Binding-site contacts:
Ligand atom C6 contacts residue CYS173 of chain 1.B at 3.6 Å (hydrophobic).
Ligand atom O5 contacts residue PHE175 of chain 1.B at 3.8 Å.
Ligand atom C2 contacts residue GLN174 of chain 1.B at 3.8 Å.
Ligand atom C8 contacts residue TYR134 of chain 1.I at 3.8 Å (hydrophobic).
Ligand atom O5 contacts residue VAL129 of chain 1.I at 3.8 Å.
Ligand atom C7 contacts residue ASN106 of chain 1.I at 3.7 Å.
Ligand atom C7 contacts residue ARG177 of chain 1.B at 3.9 Å.
Ligand atom C6 contacts residue CYS173 of chain 1.B at 3.9 Å (hydrophobic).
Ligand atom C8 contacts residue SER179 of chain 1.B at 3.9 Å.
Ligand atom O4 contacts residue ASP171 of chain 1.B at 3.7 Å.
Ligand atom O3 contacts residue SER176 of chain 1.B at 3.4 Å.
Ligand atom C5 contacts residue TYR134 of chain 1.I at 3.8 Å (hydrophobic).
Ligand atom N2 contacts residue ASN106 of chain 1.I at 2.9 Å (h-bond).
Ligand atom O4 contacts residue GLN174 of chain 1.B at 3.4 Å.
Ligand atom O3 contacts residue ARG177 of chain 1.B at 3.1 Å (salt-bridge).
Ligand atom O7 contacts residue ASN106 of chain 1.I at 3.8 Å.
Ligand atom C1 contacts residue SER108 of chain 1.I at 3.8 Å.
Ligand atom O6 contacts residue CYS173 of chain 1.B at 2.8 Å (h-bond).
Ligand atom C5 contacts residue PHE175 of chain 1.B at 3.4 Å (hydrophobic).
Ligand atom O2 contacts residue GLN174 of chain 1.B at 3.1 Å (h-bond).
Ligand atom C7 contacts residue SER108 of chain 1.I at 3.8 Å.
Ligand atom C1 contacts residue ASN106 of chain 1.I at 1.5 Å.
Ligand atom O6 contacts residue ASP171 of chain 1.B at 3.2 Å (salt-bridge).
Ligand atom O4 contacts residue GLN174 of chain 1.B at 3.6 Å.
Ligand atom O6 contacts residue GLY132 of chain 1.I at 2.9 Å (h-bond).
Ligand atom O7 contacts residue SER108 of chain 1.I at 2.9 Å (h-bond).
Ligand atom C6 contacts residue PHE175 of chain 1.B at 3.9 Å (hydrophobic).
Ligand atom C3 contacts residue ASN106 of chain 1.I at 3.9 Å.
Ligand atom C5 contacts residue ASN106 of chain 1.I at 3.8 Å.
Ligand atom C6 contacts residue GLY132 of chain 1.I at 3.9 Å.
Ligand atom O5 contacts residue ASN106 of chain 1.I at 2.4 Å (h-bond).
Ligand atom C8 contacts residue ARG177 of chain 1.B at 3.5 Å.
Ligand atom C6 contacts residue TYR134 of chain 1.I at 3.9 Å (hydrophobic).
Ligand atom O3 contacts residue GLN174 of chain 1.B at 3.1 Å (h-bond).
Ligand atom C2 contacts residue ASN106 of chain 1.I at 2.5 Å.
Ligand atom O7 contacts residue ARG177 of chain 1.B at 3.7 Å.
Ligand atom O4 contacts residue CYS173 of chain 1.B at 3.6 Å.
Ligand atom O6 contacts residue ARG177 of chain 1.B at 3.3 Å.
Ligand atom C8 contacts residue MET17 of chain 1.B at 3.7 Å (hydrophobic).
Ligand atom C3 contacts residue GLN174 of chain 1.B at 3.9 Å.

Sequence of chain 1.I:
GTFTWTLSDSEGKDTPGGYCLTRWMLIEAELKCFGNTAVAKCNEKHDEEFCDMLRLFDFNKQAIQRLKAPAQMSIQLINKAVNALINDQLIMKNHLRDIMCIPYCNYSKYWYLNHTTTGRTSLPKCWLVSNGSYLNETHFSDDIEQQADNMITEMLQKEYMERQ

Sequence of chain 1.B:
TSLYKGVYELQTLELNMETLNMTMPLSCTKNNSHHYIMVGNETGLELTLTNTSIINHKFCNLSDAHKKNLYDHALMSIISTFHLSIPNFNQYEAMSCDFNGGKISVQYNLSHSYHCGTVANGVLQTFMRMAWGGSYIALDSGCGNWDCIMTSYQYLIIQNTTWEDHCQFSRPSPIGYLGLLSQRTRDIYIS

The protein below binds the small molecule below.
Small molecule (SMILES): CC(=O)N[C@H]1[C@H](O[C@H]2[C@H](O)[C@@H](NC(C)=O)CO[C@@H]2CO)O[C@H](CO)[C@@H](O[C@@H]2O[C@H](CO[C@H]3O[C@H](CO)[C@@H](O)[C@H](O)[C@@H]3O)[C@@H](O)[C@H](O[C@H]3O[C@H](CO)[C@@H](O)[C@H](O)[C@@H]3O[C@H]3O[C@H](CO)[C@@H](O)[C@H](O)[C@@H]3O)[C@@H]2O)[C@@H]1O